Binding-site contacts:
Ligand atom C2 contacts residue ASN165 of chain 1.A at 2.5 Å.
Ligand atom C7 contacts residue GLY130 of chain 1.A at 3.8 Å.
Ligand atom O7 contacts residue TRP129 of chain 1.A at 4.2 Å.
Ligand atom C1 contacts residue ASN165 of chain 1.A at 1.4 Å.
Ligand atom O4 contacts residue GLY130 of chain 1.A at 3.9 Å.
Ligand atom C2 contacts residue GLN161 of chain 1.A at 3.8 Å.
Ligand atom C8 contacts residue GLY130 of chain 1.A at 4.2 Å.
Ligand atom O4 contacts residue THR131 of chain 1.A at 4.1 Å.
Ligand atom O3 contacts residue GLN161 of chain 1.A at 3.5 Å (h-bond).
Ligand atom C6 contacts residue GLY130 of chain 1.A at 4.3 Å.
Ligand atom O7 contacts residue THR131 of chain 1.A at 4.4 Å.
Ligand atom C3 contacts residue GLY130 of chain 1.A at 4.1 Å.
Ligand atom C3 contacts residue GLN161 of chain 1.A at 3.6 Å.
Ligand atom C4 contacts residue GLY130 of chain 1.A at 4.4 Å.
Ligand atom C3 contacts residue ASN165 of chain 1.A at 3.7 Å.
Ligand atom C5 contacts residue GLY130 of chain 1.A at 4.0 Å.
Ligand atom C8 contacts residue TRP129 of chain 1.A at 3.6 Å (hydrophobic).
Ligand atom C7 contacts residue GLN161 of chain 1.A at 3.7 Å.
Ligand atom O7 contacts residue ASN165 of chain 1.A at 3.0 Å (h-bond).
Ligand atom C5 contacts residue ASN165 of chain 1.A at 3.6 Å.
Ligand atom C7 contacts residue TRP129 of chain 1.A at 4.3 Å (hydrophobic).
Ligand atom C3 contacts residue THR131 of chain 1.A at 3.9 Å.
Ligand atom C4 contacts residue ASN165 of chain 1.A at 4.2 Å.
Ligand atom C8 contacts residue ASN165 of chain 1.A at 4.3 Å.
Ligand atom O7 contacts residue GLY130 of chain 1.A at 3.3 Å.
Ligand atom C1 contacts residue GLY130 of chain 1.A at 4.5 Å.
Ligand atom C7 contacts residue ASN165 of chain 1.A at 3.1 Å.
Ligand atom N2 contacts residue ASN165 of chain 1.A at 2.9 Å (h-bond).
Ligand atom O6 contacts residue GLY130 of chain 1.A at 3.9 Å.
Ligand atom O5 contacts residue ASN165 of chain 1.A at 2.3 Å (h-bond).
Ligand atom C8 contacts residue GLN161 of chain 1.A at 3.6 Å.
Ligand atom N2 contacts residue GLN161 of chain 1.A at 2.9 Å (h-bond).
Ligand atom O3 contacts residue THR131 of chain 1.A at 3.5 Å.

Sequence of chain 1.A:
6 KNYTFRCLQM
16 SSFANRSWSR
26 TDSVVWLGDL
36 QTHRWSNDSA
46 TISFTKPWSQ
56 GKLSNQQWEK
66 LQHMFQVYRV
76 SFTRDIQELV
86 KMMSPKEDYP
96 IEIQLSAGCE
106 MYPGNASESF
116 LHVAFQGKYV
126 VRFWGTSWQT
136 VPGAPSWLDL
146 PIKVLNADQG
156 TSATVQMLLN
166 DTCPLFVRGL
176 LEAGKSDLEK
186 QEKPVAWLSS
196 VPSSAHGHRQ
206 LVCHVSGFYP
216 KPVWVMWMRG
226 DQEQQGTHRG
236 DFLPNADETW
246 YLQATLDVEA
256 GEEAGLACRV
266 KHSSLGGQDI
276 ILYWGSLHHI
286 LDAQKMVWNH

A protein and the small-molecule ligand that binds it are described below.
Small molecule (SMILES): CC(=O)N[C@H]1[C@H](O[C@H]2[C@H](O)[C@@H](NC(C)=O)CO[C@@H]2CO)O[C@H](CO)[C@@H](O[C@@H]2O[C@H](CO)[C@@H](O)[C@H](O)[C@@H]2O)[C@@H]1O